Sequence of chain 1.A:
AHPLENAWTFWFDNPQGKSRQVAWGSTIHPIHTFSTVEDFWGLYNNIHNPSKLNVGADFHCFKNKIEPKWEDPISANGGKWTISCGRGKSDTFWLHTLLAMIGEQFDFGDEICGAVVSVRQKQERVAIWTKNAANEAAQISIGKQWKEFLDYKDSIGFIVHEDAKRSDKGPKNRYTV

Binding-site contacts:
Ligand atom O6 contacts residue TRP70 of chain 1.A at 3.0 Å (h-bond).
Ligand atom O1B contacts residue ARG20 of chain 1.A at 2.5 Å (salt-bridge).
Ligand atom C8 contacts residue TRP70 of chain 1.A at 3.7 Å (hydrophobic).
Ligand atom O3' contacts residue GLN21 of chain 1.A at 3.9 Å.
Ligand atom O4' contacts residue ARG20 of chain 1.A at 3.4 Å (salt-bridge).
Ligand atom O6 contacts residue TRP24 of chain 1.A at 3.3 Å.
Ligand atom O2A contacts residue ARG120 of chain 1.A at 3.7 Å.
Ligand atom O4' contacts residue TRP24 of chain 1.A at 3.1 Å.
Ligand atom O1A contacts residue ARG120 of chain 1.A at 2.9 Å (salt-bridge).
Ligand atom C5 contacts residue TRP70 of chain 1.A at 3.5 Å (hydrophobic).
Ligand atom N1 contacts residue GLU71 of chain 1.A at 3.0 Å (salt-bridge).
Ligand atom C6 contacts residue TRP70 of chain 1.A at 3.4 Å (hydrophobic).
Ligand atom O2B contacts residue ARG125 of chain 1.A at 3.2 Å (salt-bridge).
Ligand atom C4 contacts residue TRP24 of chain 1.A at 3.3 Å (hydrophobic).
Ligand atom PB contacts residue ARG20 of chain 1.A at 3.6 Å.
Ligand atom O2B contacts residue ARG120 of chain 1.A at 2.6 Å (salt-bridge).
Ligand atom CM7 contacts residue TRP24 of chain 1.A at 3.5 Å (hydrophobic).
Ligand atom N1 contacts residue TRP70 of chain 1.A at 3.6 Å.
Ligand atom C4 contacts residue TRP70 of chain 1.A at 3.5 Å (hydrophobic).
Ligand atom O2' contacts residue GLN21 of chain 1.A at 3.9 Å.
Ligand atom N1 contacts residue TRP24 of chain 1.A at 3.3 Å.
Ligand atom C6 contacts residue TRP24 of chain 1.A at 3.3 Å (hydrophobic).
Ligand atom C5 contacts residue TRP24 of chain 1.A at 3.5 Å (hydrophobic).
Ligand atom O6 contacts residue LYS69 of chain 1.A at 3.5 Å.
Ligand atom N2 contacts residue GLU71 of chain 1.A at 2.9 Å (salt-bridge).
Ligand atom C2 contacts residue TRP24 of chain 1.A at 3.5 Å (hydrophobic).
Ligand atom C2 contacts residue GLU71 of chain 1.A at 3.4 Å.
Ligand atom C5' contacts residue GLN21 of chain 1.A at 3.8 Å.
Ligand atom O3A contacts residue ARG125 of chain 1.A at 3.8 Å.
Ligand atom CM7 contacts residue TRP70 of chain 1.A at 3.5 Å (hydrophobic).
Ligand atom N9 contacts residue TRP70 of chain 1.A at 3.9 Å.
Ligand atom C1' contacts residue TRP24 of chain 1.A at 3.5 Å (hydrophobic).
Ligand atom N9 contacts residue TRP24 of chain 1.A at 3.4 Å.
Ligand atom O1A contacts residue ARG20 of chain 1.A at 3.2 Å (salt-bridge).
Ligand atom N3 contacts residue TRP24 of chain 1.A at 3.4 Å.
Ligand atom PA contacts residue ARG120 of chain 1.A at 3.7 Å.
Ligand atom N7 contacts residue TRP24 of chain 1.A at 3.4 Å.
Ligand atom N7 contacts residue TRP70 of chain 1.A at 3.5 Å.
Ligand atom O2B contacts residue ARG20 of chain 1.A at 3.8 Å.
Ligand atom C8 contacts residue TRP24 of chain 1.A at 3.4 Å (hydrophobic).

This small molecule binds to this protein.
Small molecule (SMILES): C[n+]1cn([C@@H]2O[C@H](CO[P](=O)(O)OP(=O)(O)O)[C@@H](O)[C@H]2O)c2nc(N)[nH]c(=O)c21